Sequence of chain 5.C:
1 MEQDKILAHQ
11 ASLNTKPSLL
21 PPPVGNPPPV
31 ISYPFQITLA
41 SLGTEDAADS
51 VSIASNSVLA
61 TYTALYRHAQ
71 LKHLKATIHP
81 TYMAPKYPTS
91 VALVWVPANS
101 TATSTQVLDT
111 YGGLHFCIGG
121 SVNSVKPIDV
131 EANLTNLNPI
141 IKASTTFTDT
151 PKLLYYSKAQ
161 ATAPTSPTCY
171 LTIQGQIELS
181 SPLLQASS

The protein below binds the small molecule below.
Small molecule (SMILES): O=c1ccn([C@@H]2O[C@H](CO[P](=O)(O)O[C@H]3[C@@H](O)[C@H](n4ccc(=O)[nH]c4=O)O[C@@H]3COP(=O)(O)O)[C@@H](O)[C@H]2O)c(=O)[nH]1

Sequence of chain 4.C:
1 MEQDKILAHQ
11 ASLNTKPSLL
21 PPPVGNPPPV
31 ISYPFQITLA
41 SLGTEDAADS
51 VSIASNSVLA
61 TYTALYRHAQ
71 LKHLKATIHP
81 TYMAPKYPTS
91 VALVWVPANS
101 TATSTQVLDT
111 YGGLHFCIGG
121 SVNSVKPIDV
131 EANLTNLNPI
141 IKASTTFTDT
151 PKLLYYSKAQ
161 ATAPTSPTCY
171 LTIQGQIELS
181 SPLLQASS

Binding-site contacts:
Ligand atom C4 contacts residue LEU93 of chain 4.C at 2.9 Å (hydrophobic).
Ligand atom C4 contacts residue VAL94 of chain 4.C at 2.8 Å (hydrophobic).
Ligand atom N1 contacts residue GLY113 of chain 4.C at 2.8 Å.
Ligand atom O4' contacts residue TRP95 of chain 4.C at 2.8 Å (h-bond).
Ligand atom C5 contacts residue GLY112 of chain 4.C at 2.6 Å.
Ligand atom OP1 contacts residue ASN136 of chain 4.C at 2.4 Å (h-bond).
Ligand atom O4 contacts residue GLU131 of chain 4.C at 2.6 Å (salt-bridge).
Ligand atom O4 contacts residue VAL107 of chain 4.C at 1.8 Å.
Ligand atom C4 contacts residue GLY113 of chain 4.C at 1.2 Å.
Ligand atom C6 contacts residue VAL94 of chain 4.C at 1.8 Å (hydrophobic).
Ligand atom N3 contacts residue VAL107 of chain 4.C at 2.9 Å.
Ligand atom N3 contacts residue LEU114 of chain 4.C at 2.9 Å (h-bond).
Ligand atom O4 contacts residue GLY113 of chain 4.C at 2.0 Å.
Ligand atom C6 contacts residue TYR111 of chain 4.C at 3.1 Å (hydrophobic).
Ligand atom O2 contacts residue VAL94 of chain 4.C at 1.5 Å.
Ligand atom C6 contacts residue GLY113 of chain 4.C at 1.8 Å.
Ligand atom C5 contacts residue THR110 of chain 4.C at 2.9 Å.
Ligand atom O5' contacts residue ASN133 of chain 4.C at 2.9 Å (h-bond).
Ligand atom N1 contacts residue GLY112 of chain 4.C at 2.9 Å (h-bond).
Ligand atom OP2 contacts residue ASN133 of chain 4.C at 2.5 Å.
Ligand atom C2 contacts residue LEU93 of chain 4.C at 2.0 Å (hydrophobic).
Ligand atom C4' contacts residue TRP95 of chain 4.C at 3.0 Å (hydrophobic).
Ligand atom C5 contacts residue GLY113 of chain 4.C at 1.2 Å.
Ligand atom O4 contacts residue LEU114 of chain 4.C at 2.8 Å (h-bond).
Ligand atom C4 contacts residue VAL107 of chain 4.C at 2.6 Å (hydrophobic).
Ligand atom O2' contacts residue TRP95 of chain 4.C at 2.5 Å.
Ligand atom O4' contacts residue VAL94 of chain 4.C at 2.7 Å.
Ligand atom C1' contacts residue TRP95 of chain 4.C at 2.4 Å (hydrophobic).
Ligand atom N3 contacts residue LEU93 of chain 4.C at 1.6 Å (h-bond).
Ligand atom O3' contacts residue GLU131 of chain 4.C at 2.8 Å (salt-bridge).
Ligand atom C4 contacts residue LEU114 of chain 4.C at 2.8 Å (hydrophobic).
Ligand atom C5 contacts residue VAL94 of chain 4.C at 2.5 Å (hydrophobic).
Ligand atom C2 contacts residue VAL94 of chain 4.C at 1.7 Å (hydrophobic).
Ligand atom O2 contacts residue LEU93 of chain 4.C at 1.9 Å (h-bond).
Ligand atom N1 contacts residue VAL94 of chain 4.C at 1.9 Å.
Ligand atom N3 contacts residue VAL94 of chain 4.C at 2.3 Å.
Ligand atom N3 contacts residue GLY113 of chain 4.C at 2.1 Å.
Ligand atom C2 contacts residue GLY113 of chain 4.C at 2.8 Å.
Ligand atom C1' contacts residue VAL94 of chain 4.C at 2.6 Å (hydrophobic).
Ligand atom C6 contacts residue GLY112 of chain 4.C at 2.2 Å.

Sequence of chain 4.D:
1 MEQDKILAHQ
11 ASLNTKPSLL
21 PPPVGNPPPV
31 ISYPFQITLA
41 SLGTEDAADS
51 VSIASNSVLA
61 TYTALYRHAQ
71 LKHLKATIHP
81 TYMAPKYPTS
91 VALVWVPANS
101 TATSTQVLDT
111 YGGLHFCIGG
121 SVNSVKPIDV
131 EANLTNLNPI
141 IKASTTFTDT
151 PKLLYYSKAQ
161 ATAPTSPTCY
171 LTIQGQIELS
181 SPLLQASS